Binding-site contacts:
Ligand atom O2 contacts residue PRO136 of chain 1.A at 3.0 Å (h-bond).
Ligand atom N1 contacts residue TYR244 of chain 1.A at 3.5 Å.
Ligand atom O6 contacts residue VAL177 of chain 1.A at 3.3 Å.
Ligand atom CAQ contacts residue TYR107 of chain 1.A at 3.5 Å (hydrophobic).
Ligand atom CBS contacts residue TYR244 of chain 1.A at 3.6 Å (hydrophobic).
Ligand atom OAY contacts residue SER134 of chain 1.A at 2.7 Å (h-bond).
Ligand atom CBM contacts residue TYR244 of chain 1.A at 3.3 Å (hydrophobic).
Ligand atom C6 contacts residue ILE140 of chain 1.A at 3.4 Å (hydrophobic).
Ligand atom OAT contacts residue TYR107 of chain 1.A at 2.7 Å (h-bond).
Ligand atom CBI contacts residue TYR307 of chain 1.A at 3.4 Å (hydrophobic).
Ligand atom CBN contacts residue TYR316 of chain 1.A at 3.2 Å (hydrophobic).
Ligand atom CBQ contacts residue TYR316 of chain 1.A at 3.6 Å (hydrophobic).
Ligand atom CAQ contacts residue SER134 of chain 1.A at 3.6 Å.
Ligand atom NBJ contacts residue TYR307 of chain 1.A at 3.4 Å (h-bond).
Ligand atom CBN contacts residue TYR244 of chain 1.A at 3.4 Å (hydrophobic).
Ligand atom OAY contacts residue SER139 of chain 1.A at 3.0 Å (h-bond).
Ligand atom OBE contacts residue TYR307 of chain 1.A at 2.9 Å (h-bond).
Ligand atom OBB contacts residue ASN175 of chain 1.A at 3.4 Å (h-bond).
Ligand atom OAU contacts residue TYR307 of chain 1.A at 3.4 Å (h-bond).
Ligand atom C5 contacts residue ARG142 of chain 1.A at 3.4 Å.
Ligand atom CBH contacts residue TYR307 of chain 1.A at 3.1 Å (hydrophobic).
Ligand atom OBO contacts residue TYR244 of chain 1.A at 3.5 Å (h-bond).
Ligand atom NBL contacts residue TYR307 of chain 1.A at 3.7 Å.
Ligand atom OAT contacts residue SER134 of chain 1.A at 3.3 Å (h-bond).
Ligand atom C6 contacts residue ARG142 of chain 1.A at 3.6 Å.
Ligand atom NBK contacts residue TYR307 of chain 1.A at 3.5 Å (h-bond).
Ligand atom O6 contacts residue ILE140 of chain 1.A at 2.7 Å (h-bond).
Ligand atom CBH contacts residue GLU275 of chain 1.A at 3.3 Å.
Ligand atom OBA contacts residue TYR107 of chain 1.A at 3.1 Å.
Ligand atom O4 contacts residue ILE140 of chain 1.A at 3.4 Å (h-bond).
Ligand atom O4 contacts residue ARG142 of chain 1.A at 3.0 Å (salt-bridge).
Ligand atom CBQ contacts residue TYR244 of chain 1.A at 3.5 Å (hydrophobic).
Ligand atom CAN contacts residue TYR107 of chain 1.A at 3.6 Å (hydrophobic).
Ligand atom CAQ contacts residue ASP132 of chain 1.A at 3.6 Å.
Ligand atom CAR contacts residue TYR307 of chain 1.A at 3.5 Å (hydrophobic).
Ligand atom C4 contacts residue ILE140 of chain 1.A at 3.4 Å (hydrophobic).
Ligand atom C6 contacts residue VAL177 of chain 1.A at 3.7 Å (hydrophobic).
Ligand atom CBP contacts residue TYR244 of chain 1.A at 3.5 Å (hydrophobic).
Ligand atom CBM contacts residue TYR307 of chain 1.A at 3.5 Å (hydrophobic).
Ligand atom O1 contacts residue SER139 of chain 1.A at 3.5 Å (h-bond).

The small molecule below binds the protein below.
Small molecule (SMILES): OC[C@H]1O[C@@H](O[C@@H]2[C@@H](O)[C@H](O[C@@H]3[C@@H](O)[C@H](n4cc(COCc5ccccn5)nn4)O[C@H](CO)[C@H]3O)O[C@H](CO)[C@H]2O)[C@H](O)[C@@H](O)[C@@H]1O

Sequence of chain 1.A:
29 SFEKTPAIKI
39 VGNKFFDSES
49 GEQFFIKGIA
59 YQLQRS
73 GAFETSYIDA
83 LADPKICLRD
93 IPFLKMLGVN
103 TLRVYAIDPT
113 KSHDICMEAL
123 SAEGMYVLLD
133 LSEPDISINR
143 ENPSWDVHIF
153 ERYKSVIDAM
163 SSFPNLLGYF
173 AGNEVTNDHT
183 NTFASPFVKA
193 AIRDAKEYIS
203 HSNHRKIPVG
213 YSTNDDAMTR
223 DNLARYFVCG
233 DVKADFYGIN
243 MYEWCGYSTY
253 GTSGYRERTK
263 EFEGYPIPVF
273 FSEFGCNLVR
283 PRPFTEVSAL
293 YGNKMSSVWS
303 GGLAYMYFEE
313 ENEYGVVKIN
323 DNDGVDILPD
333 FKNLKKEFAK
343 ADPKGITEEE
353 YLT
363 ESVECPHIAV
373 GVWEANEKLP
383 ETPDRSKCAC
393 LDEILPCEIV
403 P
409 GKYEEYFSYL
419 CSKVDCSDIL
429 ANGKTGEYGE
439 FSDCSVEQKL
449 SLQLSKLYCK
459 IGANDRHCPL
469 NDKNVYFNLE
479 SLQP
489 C